Sequence of chain 1.A:
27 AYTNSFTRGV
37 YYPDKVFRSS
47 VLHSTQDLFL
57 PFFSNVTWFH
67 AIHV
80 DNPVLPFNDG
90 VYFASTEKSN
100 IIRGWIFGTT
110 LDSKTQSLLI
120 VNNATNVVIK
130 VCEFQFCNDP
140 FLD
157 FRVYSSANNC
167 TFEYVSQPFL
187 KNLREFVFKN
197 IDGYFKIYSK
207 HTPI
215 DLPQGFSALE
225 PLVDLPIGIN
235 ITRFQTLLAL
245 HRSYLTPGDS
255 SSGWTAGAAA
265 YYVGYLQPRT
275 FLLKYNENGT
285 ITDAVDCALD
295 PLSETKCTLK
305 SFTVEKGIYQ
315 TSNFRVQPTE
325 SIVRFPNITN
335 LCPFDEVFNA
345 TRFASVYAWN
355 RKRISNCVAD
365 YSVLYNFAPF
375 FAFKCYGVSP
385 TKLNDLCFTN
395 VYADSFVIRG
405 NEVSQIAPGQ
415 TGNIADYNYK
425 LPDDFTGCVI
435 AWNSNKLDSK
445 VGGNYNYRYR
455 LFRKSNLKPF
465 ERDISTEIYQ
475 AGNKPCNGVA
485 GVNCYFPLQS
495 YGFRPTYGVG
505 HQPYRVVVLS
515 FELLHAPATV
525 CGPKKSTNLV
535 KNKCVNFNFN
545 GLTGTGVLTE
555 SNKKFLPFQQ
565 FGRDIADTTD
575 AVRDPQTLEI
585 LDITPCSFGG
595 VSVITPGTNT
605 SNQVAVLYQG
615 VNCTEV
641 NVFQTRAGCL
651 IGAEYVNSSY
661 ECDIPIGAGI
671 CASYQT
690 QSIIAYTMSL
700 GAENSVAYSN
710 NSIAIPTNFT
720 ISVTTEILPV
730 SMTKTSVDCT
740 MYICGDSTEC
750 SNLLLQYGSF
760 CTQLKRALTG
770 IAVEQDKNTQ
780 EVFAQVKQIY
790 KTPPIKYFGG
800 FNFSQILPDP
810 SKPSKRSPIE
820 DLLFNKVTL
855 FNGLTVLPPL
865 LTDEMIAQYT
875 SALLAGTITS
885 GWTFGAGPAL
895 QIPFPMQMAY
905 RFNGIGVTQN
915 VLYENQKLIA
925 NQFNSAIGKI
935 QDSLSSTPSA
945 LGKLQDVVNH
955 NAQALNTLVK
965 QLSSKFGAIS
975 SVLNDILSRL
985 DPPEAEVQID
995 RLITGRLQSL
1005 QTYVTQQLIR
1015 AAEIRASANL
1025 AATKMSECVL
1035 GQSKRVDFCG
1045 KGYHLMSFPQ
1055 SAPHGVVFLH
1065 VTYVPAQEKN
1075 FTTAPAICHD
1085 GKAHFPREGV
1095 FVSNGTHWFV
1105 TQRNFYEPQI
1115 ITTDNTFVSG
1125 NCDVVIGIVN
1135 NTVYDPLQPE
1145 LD

Binding-site contacts:
Ligand atom O5 contacts residue ASN603 of chain 1.A at 2.7 Å (h-bond).
Ligand atom C7 contacts residue ASN603 of chain 1.A at 4.0 Å.
Ligand atom C6 contacts residue ASN603 of chain 1.A at 3.2 Å.
Ligand atom N2 contacts residue ASN603 of chain 1.A at 4.2 Å.
Ligand atom C2 contacts residue ASN603 of chain 1.A at 3.2 Å.
Ligand atom O7 contacts residue ASN603 of chain 1.A at 3.3 Å (h-bond).
Ligand atom C5 contacts residue ASN603 of chain 1.A at 3.5 Å.
Ligand atom C4 contacts residue ASN603 of chain 1.A at 3.9 Å.
Ligand atom C1 contacts residue ASN603 of chain 1.A at 3.1 Å.
Ligand atom C3 contacts residue ASN603 of chain 1.A at 4.1 Å.

The small molecule below binds the protein below.
Small molecule (SMILES): CC(=O)N[C@@H]1[C@@H](O)[C@H](O)[C@@H](CO)O[C@H]1O